A protein and the small-molecule ligand that binds it are described below.
Small molecule (SMILES): O=c1ccn([C@@H]2O[C@H](CO[P](=O)(O)O[P](=O)(O)O[C@H]3O[C@H](CO)[C@H](O)[C@H](O)[C@H]3O)[C@@H](O)[C@H]2O)c(=O)[nH]1

Binding-site contacts:
Ligand atom C6' contacts residue TYR146 of chain 1.B at 3.2 Å (hydrophobic).
Ligand atom C4D contacts residue ASP248 of chain 1.B at 3.6 Å.
Ligand atom O4' contacts residue NAD1 of chain 1.I at 2.9 Å.
Ligand atom O3' contacts residue ALA174 of chain 1.B at 2.9 Å (h-bond).
Ligand atom O4D contacts residue VAL189 of chain 1.B at 3.2 Å.
Ligand atom PB contacts residue ASN175 of chain 1.B at 3.6 Å.
Ligand atom C3' contacts residue ALA174 of chain 1.B at 3.4 Å (hydrophobic).
Ligand atom O3' contacts residue GLY123 of chain 1.B at 3.1 Å (h-bond).
Ligand atom O2' contacts residue GLY123 of chain 1.B at 3.4 Å.
Ligand atom O2A contacts residue GLY188 of chain 1.B at 2.9 Å (h-bond).
Ligand atom C5 contacts residue PHE206 of chain 1.B at 3.6 Å (hydrophobic).
Ligand atom O3B contacts residue ASN175 of chain 1.B at 3.6 Å.
Ligand atom O2B contacts residue ASN175 of chain 1.B at 3.1 Å (h-bond).
Ligand atom O3' contacts residue SER121 of chain 1.B at 3.2 Å (h-bond).
Ligand atom C4' contacts residue NAD1 of chain 1.I at 3.0 Å.
Ligand atom O3A contacts residue ASN175 of chain 1.B at 3.4 Å (h-bond).
Ligand atom O1A contacts residue ARG84 of chain 1.B at 2.8 Å (salt-bridge).
Ligand atom O2' contacts residue ASN175 of chain 1.B at 3.1 Å (h-bond).
Ligand atom C2' contacts residue SER121 of chain 1.B at 3.5 Å.
Ligand atom O4' contacts residue TYR146 of chain 1.B at 2.7 Å (h-bond).
Ligand atom C3D contacts residue ASP248 of chain 1.B at 3.6 Å.
Ligand atom O3D contacts residue ARG213 of chain 1.B at 3.6 Å.
Ligand atom C6' contacts residue NAD1 of chain 1.I at 3.4 Å.
Ligand atom O2D contacts residue ASP248 of chain 1.B at 3.0 Å (salt-bridge).
Ligand atom C4 contacts residue PHE206 of chain 1.B at 3.5 Å (hydrophobic).
Ligand atom O1A contacts residue ALA187 of chain 1.B at 3.5 Å.
Ligand atom O4' contacts residue SER121 of chain 1.B at 2.6 Å (h-bond).
Ligand atom O2A contacts residue VAL189 of chain 1.B at 3.0 Å (h-bond).
Ligand atom O2 contacts residue ASP248 of chain 1.B at 3.5 Å (salt-bridge).
Ligand atom O3' contacts residue PRO173 of chain 1.B at 3.1 Å (h-bond).
Ligand atom N3 contacts residue ARG204 of chain 1.B at 3.0 Å (salt-bridge).
Ligand atom O1B contacts residue ARG84 of chain 1.B at 3.0 Å (salt-bridge).
Ligand atom C5D contacts residue ASN175 of chain 1.B at 3.4 Å.
Ligand atom C1D contacts residue ASP248 of chain 1.B at 3.4 Å.
Ligand atom C3' contacts residue SER121 of chain 1.B at 3.6 Å.
Ligand atom O3D contacts residue ASP248 of chain 1.B at 2.7 Å (salt-bridge).
Ligand atom O6' contacts residue ILE81 of chain 1.B at 2.7 Å (h-bond).
Ligand atom O3' contacts residue NAD1 of chain 1.I at 3.5 Å.
Ligand atom O2B contacts residue ARG213 of chain 1.B at 2.8 Å (salt-bridge).
Ligand atom C6' contacts residue ILE81 of chain 1.B at 3.3 Å (hydrophobic).

Sequence of chain 1.B:
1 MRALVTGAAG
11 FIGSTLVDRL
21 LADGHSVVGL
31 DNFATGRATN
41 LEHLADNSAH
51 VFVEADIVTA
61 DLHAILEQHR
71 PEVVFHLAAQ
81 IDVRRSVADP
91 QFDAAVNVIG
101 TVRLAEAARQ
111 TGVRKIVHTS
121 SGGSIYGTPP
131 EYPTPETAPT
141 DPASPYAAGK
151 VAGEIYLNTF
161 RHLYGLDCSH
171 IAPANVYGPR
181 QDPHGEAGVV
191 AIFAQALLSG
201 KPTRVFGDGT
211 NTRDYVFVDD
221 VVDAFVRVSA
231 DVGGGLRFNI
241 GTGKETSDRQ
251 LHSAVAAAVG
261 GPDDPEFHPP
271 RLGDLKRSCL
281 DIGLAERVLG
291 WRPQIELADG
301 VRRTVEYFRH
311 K